Sequence of chain 1.A:
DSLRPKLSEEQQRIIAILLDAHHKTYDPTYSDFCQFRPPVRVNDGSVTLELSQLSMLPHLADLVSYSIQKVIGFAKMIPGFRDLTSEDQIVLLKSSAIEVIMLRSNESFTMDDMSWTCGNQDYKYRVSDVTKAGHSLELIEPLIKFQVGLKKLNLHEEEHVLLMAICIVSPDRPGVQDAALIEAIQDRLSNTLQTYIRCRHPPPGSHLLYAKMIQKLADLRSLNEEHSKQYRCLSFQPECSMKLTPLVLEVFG

A small-molecule ligand and the protein it binds are described below.
Small molecule (SMILES): C=C1/C(=C\C=C2/CCC[C@]3(C)[C@@H]([C@H](C)CCCC(C)(C)O)C[C@H](OC)[C@@H]23)C[C@@H](O)C[C@@H]1O

Binding-site contacts:
Ligand atom C11 contacts residue SER111 of chain 1.A at 3.6 Å.
Ligand atom O21 contacts residue ARG110 of chain 1.A at 2.8 Å (salt-bridge).
Ligand atom C1 contacts residue VAL136 of chain 1.A at 3.8 Å (hydrophobic).
Ligand atom O30 contacts residue TYR237 of chain 1.A at 3.8 Å.
Ligand atom O31 contacts residue LEU149 of chain 1.A at 3.4 Å.
Ligand atom C13 contacts residue SER114 of chain 1.A at 3.7 Å.
Ligand atom C23 contacts residue LEU145 of chain 1.A at 3.9 Å (hydrophobic).
Ligand atom C27 contacts residue HIS233 of chain 1.A at 3.7 Å.
Ligand atom C24 contacts residue VAL70 of chain 1.A at 3.9 Å (hydrophobic).
Ligand atom C18 contacts residue SER73 of chain 1.A at 3.5 Å.
Ligand atom C28 contacts residue LEU63 of chain 1.A at 3.3 Å (hydrophobic).
Ligand atom C28 contacts residue HIS141 of chain 1.A at 3.8 Å.
Ligand atom C18 contacts residue LEU69 of chain 1.A at 3.8 Å (hydrophobic).
Ligand atom C16 contacts residue SER73 of chain 1.A at 3.8 Å.
Ligand atom C33 contacts residue LEU149 of chain 1.A at 3.8 Å (hydrophobic).
Ligand atom C26 contacts residue VAL70 of chain 1.A at 3.9 Å (hydrophobic).
Ligand atom C16 contacts residue ARG110 of chain 1.A at 3.9 Å.
Ligand atom C20 contacts residue VAL70 of chain 1.A at 3.6 Å (hydrophobic).
Ligand atom C26 contacts residue HIS233 of chain 1.A at 3.6 Å.
Ligand atom C15 contacts residue TYR30 of chain 1.A at 3.9 Å (hydrophobic).
Ligand atom O22 contacts residue TYR30 of chain 1.A at 3.0 Å (h-bond).
Ligand atom C13 contacts residue CYS124 of chain 1.A at 3.7 Å (hydrophobic).
Ligand atom C14 contacts residue SER114 of chain 1.A at 3.5 Å.
Ligand atom C14 contacts residue TYR30 of chain 1.A at 3.8 Å (hydrophobic).
Ligand atom C12 contacts residue LEU69 of chain 1.A at 3.9 Å (hydrophobic).
Ligand atom O31 contacts residue MET108 of chain 1.A at 3.6 Å.
Ligand atom C25 contacts residue HIS141 of chain 1.A at 3.5 Å.
Ligand atom O30 contacts residue HIS233 of chain 1.A at 2.9 Å (h-bond).
Ligand atom C27 contacts residue HIS141 of chain 1.A at 3.6 Å.
Ligand atom O30 contacts residue HIS141 of chain 1.A at 2.6 Å (h-bond).
Ligand atom C10 contacts residue SER111 of chain 1.A at 3.5 Å.
Ligand atom O22 contacts residue SER111 of chain 1.A at 3.2 Å.
Ligand atom O21 contacts residue SER73 of chain 1.A at 2.7 Å (h-bond).
Ligand atom C12 contacts residue SER111 of chain 1.A at 3.8 Å.
Ligand atom C3 contacts residue TRP122 of chain 1.A at 3.5 Å (hydrophobic).
Ligand atom O22 contacts residue SER114 of chain 1.A at 2.6 Å (h-bond).
Ligand atom C29 contacts residue VAL254 of chain 1.A at 3.6 Å (hydrophobic).
Ligand atom C33 contacts residue SER111 of chain 1.A at 2.9 Å.
Ligand atom C18 contacts residue ILE107 of chain 1.A at 3.8 Å (hydrophobic).
Ligand atom C33 contacts residue TRP122 of chain 1.A at 3.3 Å (hydrophobic).